Sequence of chain 1.A:
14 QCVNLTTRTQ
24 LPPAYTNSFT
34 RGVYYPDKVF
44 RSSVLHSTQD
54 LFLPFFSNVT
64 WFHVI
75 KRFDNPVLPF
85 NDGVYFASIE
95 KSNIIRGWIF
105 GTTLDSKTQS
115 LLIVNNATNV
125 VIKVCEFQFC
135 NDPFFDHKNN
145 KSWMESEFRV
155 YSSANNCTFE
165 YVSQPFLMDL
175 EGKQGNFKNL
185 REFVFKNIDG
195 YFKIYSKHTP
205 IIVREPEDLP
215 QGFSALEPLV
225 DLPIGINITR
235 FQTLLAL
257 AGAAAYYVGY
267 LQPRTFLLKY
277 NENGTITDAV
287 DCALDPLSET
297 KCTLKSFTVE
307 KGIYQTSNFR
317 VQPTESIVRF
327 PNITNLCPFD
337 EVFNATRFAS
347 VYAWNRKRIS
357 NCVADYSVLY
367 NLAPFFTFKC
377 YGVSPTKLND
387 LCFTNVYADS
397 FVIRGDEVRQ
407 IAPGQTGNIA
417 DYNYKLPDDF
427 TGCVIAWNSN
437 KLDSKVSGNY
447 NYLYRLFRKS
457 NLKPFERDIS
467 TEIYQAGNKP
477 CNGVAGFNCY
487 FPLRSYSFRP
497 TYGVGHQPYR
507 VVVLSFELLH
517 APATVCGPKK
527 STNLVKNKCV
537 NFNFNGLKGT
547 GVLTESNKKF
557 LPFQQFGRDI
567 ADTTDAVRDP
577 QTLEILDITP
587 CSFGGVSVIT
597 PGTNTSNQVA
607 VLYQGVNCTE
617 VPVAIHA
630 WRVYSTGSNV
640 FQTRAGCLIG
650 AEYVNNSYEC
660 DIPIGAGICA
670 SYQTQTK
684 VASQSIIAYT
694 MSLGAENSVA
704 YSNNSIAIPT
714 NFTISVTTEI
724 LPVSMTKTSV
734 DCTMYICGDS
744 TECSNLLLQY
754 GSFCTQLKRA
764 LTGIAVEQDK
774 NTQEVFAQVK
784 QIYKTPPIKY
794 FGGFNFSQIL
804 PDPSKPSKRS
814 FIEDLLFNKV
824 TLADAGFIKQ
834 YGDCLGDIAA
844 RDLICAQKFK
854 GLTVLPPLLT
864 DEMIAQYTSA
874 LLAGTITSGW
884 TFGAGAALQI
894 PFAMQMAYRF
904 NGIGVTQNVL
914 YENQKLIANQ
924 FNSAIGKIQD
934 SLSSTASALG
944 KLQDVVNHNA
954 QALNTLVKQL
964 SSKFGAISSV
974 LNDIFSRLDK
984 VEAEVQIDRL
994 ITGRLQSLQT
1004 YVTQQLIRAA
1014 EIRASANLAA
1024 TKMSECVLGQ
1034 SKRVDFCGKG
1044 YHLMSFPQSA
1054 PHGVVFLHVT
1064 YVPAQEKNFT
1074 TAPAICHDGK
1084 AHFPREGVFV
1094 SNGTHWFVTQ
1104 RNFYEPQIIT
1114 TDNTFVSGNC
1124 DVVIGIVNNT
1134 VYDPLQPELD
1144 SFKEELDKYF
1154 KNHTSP

A small-molecule ligand and the protein it binds are described below.
Small molecule (SMILES): CC(=O)N[C@@H]1[C@@H](O)[C@H](O)[C@@H](CO)O[C@H]1O

Binding-site contacts:
Ligand atom C7 contacts residue ASN340 of chain 1.A at 3.5 Å.
Ligand atom O7 contacts residue LEU368 of chain 1.A at 4.0 Å.
Ligand atom O7 contacts residue ASN340 of chain 1.A at 3.6 Å.
Ligand atom C5 contacts residue ASN340 of chain 1.A at 3.7 Å.
Ligand atom C8 contacts residue LEU368 of chain 1.A at 4.3 Å (hydrophobic).
Ligand atom C2 contacts residue ASN340 of chain 1.A at 2.5 Å.
Ligand atom N2 contacts residue ASN340 of chain 1.A at 3.0 Å (h-bond).
Ligand atom O7 contacts residue ASP336 of chain 1.A at 4.5 Å.
Ligand atom C8 contacts residue PRO370 of chain 1.A at 4.2 Å (hydrophobic).
Ligand atom C4 contacts residue ASN340 of chain 1.A at 4.2 Å.
Ligand atom C8 contacts residue ASN340 of chain 1.A at 4.3 Å.
Ligand atom C3 contacts residue ASN340 of chain 1.A at 3.8 Å.
Ligand atom O5 contacts residue ASN340 of chain 1.A at 2.3 Å (h-bond).
Ligand atom C1 contacts residue ASN340 of chain 1.A at 1.4 Å.